A protein and the small-molecule ligand that binds it are described below.
Small molecule (SMILES): CC(=O)N[C@H]1[C@H](O[C@H]2[C@H](O)[C@@H](NC(C)=O)CO[C@@H]2CO)O[C@H](CO)[C@@H](O)[C@@H]1O

Sequence of chain 1.A:
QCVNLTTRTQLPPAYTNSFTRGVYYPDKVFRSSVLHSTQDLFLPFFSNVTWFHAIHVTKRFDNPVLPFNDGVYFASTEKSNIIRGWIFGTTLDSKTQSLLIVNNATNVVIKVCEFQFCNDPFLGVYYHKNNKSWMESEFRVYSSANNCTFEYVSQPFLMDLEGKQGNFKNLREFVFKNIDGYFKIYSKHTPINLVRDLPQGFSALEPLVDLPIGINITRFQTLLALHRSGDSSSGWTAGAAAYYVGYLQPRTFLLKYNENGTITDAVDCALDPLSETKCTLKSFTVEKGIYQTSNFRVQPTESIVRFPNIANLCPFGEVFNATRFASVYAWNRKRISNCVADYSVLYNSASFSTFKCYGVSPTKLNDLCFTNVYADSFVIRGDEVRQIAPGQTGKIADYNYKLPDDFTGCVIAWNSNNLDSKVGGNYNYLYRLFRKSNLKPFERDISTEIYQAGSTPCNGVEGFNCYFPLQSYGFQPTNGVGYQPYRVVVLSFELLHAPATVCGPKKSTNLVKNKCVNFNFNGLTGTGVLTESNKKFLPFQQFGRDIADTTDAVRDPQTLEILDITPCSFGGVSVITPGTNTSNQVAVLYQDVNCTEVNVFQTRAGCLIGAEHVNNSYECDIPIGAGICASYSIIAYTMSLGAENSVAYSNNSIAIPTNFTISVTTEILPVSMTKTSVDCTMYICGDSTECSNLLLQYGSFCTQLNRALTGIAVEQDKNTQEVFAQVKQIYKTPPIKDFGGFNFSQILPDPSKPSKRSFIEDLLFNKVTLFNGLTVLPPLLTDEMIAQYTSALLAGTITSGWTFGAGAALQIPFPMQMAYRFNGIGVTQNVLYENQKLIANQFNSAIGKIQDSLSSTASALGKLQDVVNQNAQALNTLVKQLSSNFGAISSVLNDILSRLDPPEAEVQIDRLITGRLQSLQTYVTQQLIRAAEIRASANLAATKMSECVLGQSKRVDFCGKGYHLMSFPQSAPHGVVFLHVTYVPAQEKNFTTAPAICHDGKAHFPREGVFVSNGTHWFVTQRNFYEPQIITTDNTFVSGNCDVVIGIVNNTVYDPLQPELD

Binding-site contacts:
Ligand atom O5 contacts residue ASN137 of chain 1.A at 4.2 Å.
Ligand atom O7 contacts residue ASN17 of chain 1.A at 4.1 Å.
Ligand atom C2 contacts residue ASN17 of chain 1.A at 4.2 Å.
Ligand atom C1 contacts residue ASN137 of chain 1.A at 4.1 Å.
Ligand atom C1 contacts residue ASN17 of chain 1.A at 3.5 Å.
Ligand atom C7 contacts residue ASN17 of chain 1.A at 4.0 Å.
Ligand atom N2 contacts residue ASN17 of chain 1.A at 3.6 Å (h-bond).